This small molecule binds to this protein.
Small molecule (SMILES): CC(=O)N[C@@H]1[C@@H](O)[C@H](O)[C@@H](CO)O[C@H]1O

Sequence of chain 1.D:
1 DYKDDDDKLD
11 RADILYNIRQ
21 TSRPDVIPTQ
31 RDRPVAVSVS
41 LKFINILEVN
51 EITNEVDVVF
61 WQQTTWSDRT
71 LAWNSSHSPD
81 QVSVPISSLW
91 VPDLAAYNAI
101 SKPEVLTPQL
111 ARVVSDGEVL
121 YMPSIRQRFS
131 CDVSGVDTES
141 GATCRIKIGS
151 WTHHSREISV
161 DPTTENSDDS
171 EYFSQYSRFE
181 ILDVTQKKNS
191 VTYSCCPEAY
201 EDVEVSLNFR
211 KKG

Binding-site contacts:
Ligand atom C2 contacts residue SER76 of chain 1.D at 3.4 Å.
Ligand atom C8 contacts residue SER76 of chain 1.D at 3.5 Å.
Ligand atom C4 contacts residue ASN74 of chain 1.D at 4.3 Å.
Ligand atom O5 contacts residue ASN74 of chain 1.D at 2.3 Å (h-bond).
Ligand atom O5 contacts residue SER76 of chain 1.D at 3.9 Å.
Ligand atom C7 contacts residue SER76 of chain 1.D at 4.2 Å.
Ligand atom C2 contacts residue ASN74 of chain 1.D at 2.7 Å.
Ligand atom N2 contacts residue SER76 of chain 1.D at 4.0 Å.
Ligand atom C1 contacts residue ASN74 of chain 1.D at 1.4 Å.
Ligand atom N2 contacts residue ASN74 of chain 1.D at 3.1 Å (h-bond).
Ligand atom C1 contacts residue SER76 of chain 1.D at 3.7 Å.
Ligand atom C7 contacts residue ASN74 of chain 1.D at 4.2 Å.
Ligand atom C3 contacts residue ASN74 of chain 1.D at 3.9 Å.
Ligand atom C8 contacts residue HIS77 of chain 1.D at 3.6 Å.
Ligand atom C5 contacts residue ASN74 of chain 1.D at 3.5 Å.